Sequence of chain 1.F:
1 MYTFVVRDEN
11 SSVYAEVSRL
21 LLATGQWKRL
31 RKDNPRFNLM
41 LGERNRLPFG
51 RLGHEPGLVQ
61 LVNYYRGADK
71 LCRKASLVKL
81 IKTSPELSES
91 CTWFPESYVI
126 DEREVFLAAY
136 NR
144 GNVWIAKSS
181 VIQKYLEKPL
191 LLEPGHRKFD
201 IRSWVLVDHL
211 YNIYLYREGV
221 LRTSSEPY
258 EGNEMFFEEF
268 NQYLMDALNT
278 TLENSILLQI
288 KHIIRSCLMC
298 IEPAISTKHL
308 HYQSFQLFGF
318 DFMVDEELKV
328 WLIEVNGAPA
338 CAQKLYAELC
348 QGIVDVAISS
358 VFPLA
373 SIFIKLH

The protein below binds the small molecule below.
Small molecule (SMILES): Nc1ncnc2c1ncn2[C@@H]1O[C@H](CO[P](=O)(O)O[P](=O)(O)CP(=O)(O)O)[C@@H](O)[C@H]1O

Binding-site contacts:
Ligand atom O1B contacts residue MG1 of chain 1.U at 2.2 Å.
Ligand atom N1 contacts residue LEU186 of chain 1.F at 3.4 Å (h-bond).
Ligand atom O1G contacts residue MG1 of chain 1.U at 2.6 Å.
Ligand atom N7 contacts residue ILE148 of chain 1.F at 3.5 Å.
Ligand atom C3B contacts residue MG1 of chain 1.U at 3.9 Å.
Ligand atom N7 contacts residue LYS150 of chain 1.F at 3.3 Å (salt-bridge).
Ligand atom O2' contacts residue MET320 of chain 1.F at 3.9 Å.
Ligand atom N6 contacts residue GLN183 of chain 1.F at 3.2 Å (h-bond).
Ligand atom N6 contacts residue ILE148 of chain 1.F at 3.6 Å.
Ligand atom PG contacts residue ARG222 of chain 1.F at 3.5 Å.
Ligand atom O1A contacts residue GLU331 of chain 1.F at 3.3 Å (salt-bridge).
Ligand atom O1G contacts residue ASN333 of chain 1.F at 2.8 Å (h-bond).
Ligand atom C2 contacts residue TYR185 of chain 1.F at 3.9 Å (hydrophobic).
Ligand atom C6 contacts residue ILE330 of chain 1.F at 3.9 Å (hydrophobic).
Ligand atom O3G contacts residue ASP318 of chain 1.F at 2.5 Å (salt-bridge).
Ligand atom C3' contacts residue ASP200 of chain 1.F at 3.7 Å.
Ligand atom O3G contacts residue ARG222 of chain 1.F at 2.6 Å (salt-bridge).
Ligand atom C8 contacts residue LYS150 of chain 1.F at 3.8 Å.
Ligand atom O1B contacts residue GLU331 of chain 1.F at 2.9 Å (salt-bridge).
Ligand atom O3' contacts residue ASP200 of chain 1.F at 3.4 Å (salt-bridge).
Ligand atom C8 contacts residue ILE148 of chain 1.F at 3.6 Å (hydrophobic).
Ligand atom C3B contacts residue GLU331 of chain 1.F at 3.0 Å.
Ligand atom N6 contacts residue LYS184 of chain 1.F at 3.0 Å (salt-bridge).
Ligand atom O1A contacts residue ILE330 of chain 1.F at 3.7 Å.
Ligand atom O1G contacts residue GLU331 of chain 1.F at 3.6 Å.
Ligand atom PG contacts residue ASP318 of chain 1.F at 3.6 Å.
Ligand atom PB contacts residue MG1 of chain 1.U at 3.4 Å.
Ligand atom O2A contacts residue LYS150 of chain 1.F at 3.2 Å.
Ligand atom O2' contacts residue LYS198 of chain 1.F at 3.9 Å.
Ligand atom PG contacts residue GLU331 of chain 1.F at 3.7 Å.
Ligand atom PG contacts residue MG1 of chain 1.U at 3.8 Å.
Ligand atom O1B contacts residue LYS74 of chain 1.F at 3.3 Å (salt-bridge).
Ligand atom O3G contacts residue ARG202 of chain 1.F at 2.9 Å (salt-bridge).
Ligand atom O3G contacts residue ASN333 of chain 1.F at 3.6 Å (h-bond).
Ligand atom PB contacts residue GLU331 of chain 1.F at 3.4 Å.
Ligand atom C3B contacts residue ASP318 of chain 1.F at 3.7 Å.
Ligand atom C2 contacts residue MET320 of chain 1.F at 3.9 Å (hydrophobic).
Ligand atom O2G contacts residue ARG222 of chain 1.F at 3.5 Å (salt-bridge).
Ligand atom N3 contacts residue LYS198 of chain 1.F at 3.2 Å (salt-bridge).
Ligand atom C2 contacts residue LYS198 of chain 1.F at 3.4 Å.